A protein and the small-molecule ligand that binds it are described below.
Small molecule (SMILES): CCCCCCCCCCCC[N+](C)(C)C

Sequence of chain 2.A:
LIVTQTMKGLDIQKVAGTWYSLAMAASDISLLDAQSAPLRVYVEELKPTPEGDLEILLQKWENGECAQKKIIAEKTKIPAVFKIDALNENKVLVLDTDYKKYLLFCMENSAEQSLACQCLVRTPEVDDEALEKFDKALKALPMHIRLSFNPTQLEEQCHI

Binding-site contacts:
Ligand atom C12 contacts residue LEU46 of chain 2.A at 4.3 Å (hydrophobic).
Ligand atom C6 contacts residue ILE71 of chain 2.A at 3.9 Å (hydrophobic).
Ligand atom C7 contacts residue ILE71 of chain 2.A at 4.4 Å (hydrophobic).
Ligand atom C3 contacts residue MET107 of chain 2.A at 4.4 Å (hydrophobic).
Ligand atom C3 contacts residue PRO38 of chain 2.A at 4.5 Å (hydrophobic).
Ligand atom C5 contacts residue ILE71 of chain 2.A at 3.8 Å (hydrophobic).
Ligand atom C8 contacts residue VAL92 of chain 2.A at 4.0 Å (hydrophobic).
Ligand atom C6 contacts residue ILE84 of chain 2.A at 3.9 Å (hydrophobic).
Ligand atom C9 contacts residue ILE56 of chain 2.A at 3.8 Å (hydrophobic).
Ligand atom C5 contacts residue VAL41 of chain 2.A at 3.8 Å (hydrophobic).
Ligand atom C8 contacts residue PHE105 of chain 2.A at 3.9 Å (hydrophobic).
Ligand atom C10 contacts residue PHE105 of chain 2.A at 4.1 Å (hydrophobic).
Ligand atom C7 contacts residue LEU58 of chain 2.A at 3.8 Å (hydrophobic).
Ligand atom C2 contacts residue LEU39 of chain 2.A at 4.3 Å (hydrophobic).
Ligand atom C3 contacts residue LEU39 of chain 2.A at 4.0 Å (hydrophobic).
Ligand atom C9 contacts residue PHE105 of chain 2.A at 3.5 Å (hydrophobic).
Ligand atom C8 contacts residue ILE56 of chain 2.A at 3.9 Å (hydrophobic).
Ligand atom C11 contacts residue VAL92 of chain 2.A at 4.2 Å (hydrophobic).
Ligand atom C11 contacts residue LEU46 of chain 2.A at 4.2 Å (hydrophobic).
Ligand atom CB1 contacts residue PRO38 of chain 2.A at 3.4 Å (hydrophobic).
Ligand atom C10 contacts residue VAL92 of chain 2.A at 3.8 Å (hydrophobic).
Ligand atom C8 contacts residue MET107 of chain 2.A at 4.2 Å (hydrophobic).
Ligand atom C10 contacts residue ILE56 of chain 2.A at 3.6 Å (hydrophobic).
Ligand atom C2 contacts residue ASN90 of chain 2.A at 4.3 Å.
Ligand atom C9 contacts residue VAL43 of chain 2.A at 4.4 Å (hydrophobic).
Ligand atom C12 contacts residue VAL92 of chain 2.A at 3.9 Å (hydrophobic).
Ligand atom C12 contacts residue PHE105 of chain 2.A at 4.3 Å (hydrophobic).
Ligand atom CC1 contacts residue ASN90 of chain 2.A at 4.0 Å.
Ligand atom C4 contacts residue ILE71 of chain 2.A at 3.3 Å (hydrophobic).
Ligand atom C6 contacts residue MET107 of chain 2.A at 3.7 Å (hydrophobic).
Ligand atom C7 contacts residue MET107 of chain 2.A at 4.2 Å (hydrophobic).
Ligand atom C6 contacts residue LEU58 of chain 2.A at 4.4 Å (hydrophobic).
Ligand atom C5 contacts residue LEU58 of chain 2.A at 4.1 Å (hydrophobic).
Ligand atom C11 contacts residue PHE105 of chain 2.A at 3.7 Å (hydrophobic).
Ligand atom C12 contacts residue LEU54 of chain 2.A at 3.7 Å (hydrophobic).
Ligand atom C7 contacts residue ILE56 of chain 2.A at 4.2 Å (hydrophobic).
Ligand atom C5 contacts residue MET107 of chain 2.A at 3.6 Å (hydrophobic).